This protein binds this small molecule.
Small molecule (SMILES): CC(=O)N[C@@H]1[C@@H](O)[C@H](O)[C@@H](CO)O[C@H]1O

Sequence of chain 1.C:
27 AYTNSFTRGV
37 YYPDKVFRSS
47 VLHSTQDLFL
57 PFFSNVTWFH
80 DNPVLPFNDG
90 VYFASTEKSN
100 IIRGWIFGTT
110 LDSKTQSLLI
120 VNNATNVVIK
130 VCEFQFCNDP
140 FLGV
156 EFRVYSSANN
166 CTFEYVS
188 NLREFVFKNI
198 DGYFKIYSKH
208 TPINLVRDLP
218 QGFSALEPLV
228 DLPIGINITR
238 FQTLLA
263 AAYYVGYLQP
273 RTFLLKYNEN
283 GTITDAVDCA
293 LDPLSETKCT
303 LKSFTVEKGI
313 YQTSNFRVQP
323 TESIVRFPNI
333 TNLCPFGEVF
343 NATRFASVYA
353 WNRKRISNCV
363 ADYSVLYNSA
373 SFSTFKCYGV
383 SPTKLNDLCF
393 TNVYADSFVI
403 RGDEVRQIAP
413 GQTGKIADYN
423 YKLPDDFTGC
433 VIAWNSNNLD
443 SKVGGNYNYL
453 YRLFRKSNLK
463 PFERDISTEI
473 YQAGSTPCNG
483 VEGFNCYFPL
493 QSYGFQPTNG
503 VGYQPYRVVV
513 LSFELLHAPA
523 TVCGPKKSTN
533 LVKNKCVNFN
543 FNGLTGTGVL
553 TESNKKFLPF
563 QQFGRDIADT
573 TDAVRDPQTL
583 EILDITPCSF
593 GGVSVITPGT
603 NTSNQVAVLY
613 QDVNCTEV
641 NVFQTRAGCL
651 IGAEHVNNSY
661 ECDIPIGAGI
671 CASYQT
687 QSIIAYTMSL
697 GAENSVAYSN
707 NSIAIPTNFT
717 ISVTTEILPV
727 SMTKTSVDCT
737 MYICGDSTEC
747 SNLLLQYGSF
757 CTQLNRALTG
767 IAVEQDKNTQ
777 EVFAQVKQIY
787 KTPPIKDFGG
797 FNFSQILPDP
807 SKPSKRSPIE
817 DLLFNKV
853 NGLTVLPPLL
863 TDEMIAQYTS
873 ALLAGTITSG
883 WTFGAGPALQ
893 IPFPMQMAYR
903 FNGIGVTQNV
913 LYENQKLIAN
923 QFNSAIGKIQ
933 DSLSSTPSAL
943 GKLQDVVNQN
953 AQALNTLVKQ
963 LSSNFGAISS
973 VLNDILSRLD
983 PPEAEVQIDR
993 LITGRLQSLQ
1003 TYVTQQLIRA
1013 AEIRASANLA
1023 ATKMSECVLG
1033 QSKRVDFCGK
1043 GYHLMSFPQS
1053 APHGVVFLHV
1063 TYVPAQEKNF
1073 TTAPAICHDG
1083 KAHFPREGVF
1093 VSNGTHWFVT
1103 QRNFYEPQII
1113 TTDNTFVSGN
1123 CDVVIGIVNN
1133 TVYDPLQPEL

Binding-site contacts:
Ligand atom C7 contacts residue ASN1131 of chain 1.C at 3.2 Å.
Ligand atom C3 contacts residue ASN1131 of chain 1.C at 3.8 Å.
Ligand atom O7 contacts residue ASN1131 of chain 1.C at 3.3 Å (h-bond).
Ligand atom C2 contacts residue ASN1131 of chain 1.C at 2.5 Å.
Ligand atom N2 contacts residue ASN1131 of chain 1.C at 3.0 Å (h-bond).
Ligand atom C8 contacts residue ASN1131 of chain 1.C at 4.0 Å.
Ligand atom C1 contacts residue ASN1131 of chain 1.C at 1.5 Å.
Ligand atom C5 contacts residue ASN1131 of chain 1.C at 3.7 Å.
Ligand atom O5 contacts residue ASN1131 of chain 1.C at 2.4 Å (h-bond).
Ligand atom C4 contacts residue ASN1131 of chain 1.C at 4.2 Å.